Sequence of chain 1.A:
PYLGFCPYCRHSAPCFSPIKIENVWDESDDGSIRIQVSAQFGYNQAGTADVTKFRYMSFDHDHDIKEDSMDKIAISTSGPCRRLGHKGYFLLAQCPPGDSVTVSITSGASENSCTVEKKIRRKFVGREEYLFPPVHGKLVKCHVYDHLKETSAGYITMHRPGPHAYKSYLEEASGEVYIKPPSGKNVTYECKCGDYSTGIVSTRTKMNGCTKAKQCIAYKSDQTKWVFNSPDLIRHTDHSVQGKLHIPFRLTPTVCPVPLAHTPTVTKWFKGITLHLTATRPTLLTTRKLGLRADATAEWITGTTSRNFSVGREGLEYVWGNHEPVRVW

This small molecule binds to this protein.
Small molecule (SMILES): CC(=O)N[C@@H]1[C@@H](O)[C@H](O)[C@@H](CO)O[C@H]1O

Binding-site contacts:
Ligand atom O5 contacts residue THR274 of chain 1.A at 4.4 Å.
Ligand atom C5 contacts residue THR274 of chain 1.A at 4.4 Å.
Ligand atom C1 contacts residue ASN308 of chain 1.A at 1.4 Å.
Ligand atom O6 contacts residue ASN308 of chain 1.A at 4.3 Å.
Ligand atom C7 contacts residue ASN308 of chain 1.A at 3.4 Å.
Ligand atom C1 contacts residue THR274 of chain 1.A at 4.3 Å.
Ligand atom C4 contacts residue ASN308 of chain 1.A at 4.2 Å.
Ligand atom C5 contacts residue ASN308 of chain 1.A at 3.5 Å.
Ligand atom N2 contacts residue SER306 of chain 1.A at 3.8 Å.
Ligand atom O5 contacts residue ASN308 of chain 1.A at 2.3 Å (h-bond).
Ligand atom O7 contacts residue ASN308 of chain 1.A at 3.4 Å (h-bond).
Ligand atom C6 contacts residue ASN308 of chain 1.A at 4.5 Å.
Ligand atom C2 contacts residue ASN308 of chain 1.A at 2.6 Å.
Ligand atom C8 contacts residue SER306 of chain 1.A at 4.2 Å.
Ligand atom O6 contacts residue TRP269 of chain 1.A at 3.9 Å.
Ligand atom C3 contacts residue ASN308 of chain 1.A at 3.8 Å.
Ligand atom N2 contacts residue ASN308 of chain 1.A at 3.0 Å (h-bond).